Binding-site contacts:
Ligand atom O contacts residue TYR636 of chain 2.T at 3.5 Å (h-bond).
Ligand atom O contacts residue ARG46 of chain 2.U at 3.5 Å (salt-bridge).
Ligand atom O contacts residue TYR636 of chain 2.T at 3.1 Å (h-bond).
Ligand atom O contacts residue GLY42 of chain 2.U at 2.9 Å (h-bond).
Ligand atom OD1 contacts residue ALA762 of chain 2.T at 3.5 Å.
Ligand atom CA contacts residue TYR636 of chain 2.T at 3.7 Å (hydrophobic).
Ligand atom CB contacts residue PHE45 of chain 2.U at 3.3 Å (hydrophobic).
Ligand atom CB contacts residue GLY42 of chain 2.U at 3.5 Å.
Ligand atom CD1 contacts residue ASN634 of chain 2.T at 3.6 Å.
Ligand atom N contacts residue TYR636 of chain 2.T at 3.8 Å.
Ligand atom O contacts residue ARG666 of chain 2.T at 3.1 Å (salt-bridge).
Ligand atom O contacts residue ASN47 of chain 2.U at 3.3 Å (h-bond).
Ligand atom C contacts residue GLU911 of chain 2.T at 3.3 Å.
Ligand atom OD2 contacts residue SER871 of chain 2.T at 3.2 Å (h-bond).
Ligand atom CA contacts residue GLU911 of chain 2.T at 3.8 Å.
Ligand atom CB contacts residue GLY42 of chain 2.U at 3.7 Å.
Ligand atom C contacts residue GLY42 of chain 2.U at 3.5 Å.
Ligand atom OD2 contacts residue PRO864 of chain 2.T at 3.7 Å.
Ligand atom ND2 contacts residue ARG666 of chain 2.T at 3.4 Å (salt-bridge).
Ligand atom N contacts residue PHE45 of chain 2.U at 3.4 Å (h-bond).
Ligand atom OD1 contacts residue ARG862 of chain 2.T at 3.1 Å.
Ligand atom CE1 contacts residue ASN634 of chain 2.T at 3.4 Å.
Ligand atom CA contacts residue ASN47 of chain 2.U at 3.8 Å.
Ligand atom N contacts residue ARG46 of chain 2.U at 3.5 Å (salt-bridge).
Ligand atom CD1 contacts residue LEU637 of chain 2.T at 3.7 Å (hydrophobic).
Ligand atom CD1 contacts residue SER21 of chain 2.U at 3.6 Å.
Ligand atom CA contacts residue PHE45 of chain 2.U at 3.6 Å (hydrophobic).
Ligand atom CA contacts residue GLY42 of chain 2.U at 3.6 Å.
Ligand atom N contacts residue ASN47 of chain 2.U at 3.8 Å.
Ligand atom CG2 contacts residue LEU637 of chain 2.T at 3.8 Å (hydrophobic).
Ligand atom CD1 contacts residue ALA20 of chain 2.U at 3.7 Å (hydrophobic).
Ligand atom OD1 contacts residue ALA874 of chain 2.T at 3.7 Å.
Ligand atom CZ contacts residue ASN634 of chain 2.T at 3.8 Å.
Ligand atom CG2 contacts residue TYR636 of chain 2.T at 3.4 Å (hydrophobic).
Ligand atom CZ contacts residue PHE633 of chain 2.T at 3.7 Å (hydrophobic).
Ligand atom O contacts residue GLU911 of chain 2.T at 3.1 Å (salt-bridge).
Ligand atom CD1 contacts residue ARG33 of chain 2.U at 3.8 Å.
Ligand atom N contacts residue SER871 of chain 2.T at 3.5 Å (h-bond).
Ligand atom N contacts residue GLY42 of chain 2.U at 3.2 Å (h-bond).
Ligand atom CG1 contacts residue GLU911 of chain 2.T at 3.7 Å.

Sequence of chain 2.U:
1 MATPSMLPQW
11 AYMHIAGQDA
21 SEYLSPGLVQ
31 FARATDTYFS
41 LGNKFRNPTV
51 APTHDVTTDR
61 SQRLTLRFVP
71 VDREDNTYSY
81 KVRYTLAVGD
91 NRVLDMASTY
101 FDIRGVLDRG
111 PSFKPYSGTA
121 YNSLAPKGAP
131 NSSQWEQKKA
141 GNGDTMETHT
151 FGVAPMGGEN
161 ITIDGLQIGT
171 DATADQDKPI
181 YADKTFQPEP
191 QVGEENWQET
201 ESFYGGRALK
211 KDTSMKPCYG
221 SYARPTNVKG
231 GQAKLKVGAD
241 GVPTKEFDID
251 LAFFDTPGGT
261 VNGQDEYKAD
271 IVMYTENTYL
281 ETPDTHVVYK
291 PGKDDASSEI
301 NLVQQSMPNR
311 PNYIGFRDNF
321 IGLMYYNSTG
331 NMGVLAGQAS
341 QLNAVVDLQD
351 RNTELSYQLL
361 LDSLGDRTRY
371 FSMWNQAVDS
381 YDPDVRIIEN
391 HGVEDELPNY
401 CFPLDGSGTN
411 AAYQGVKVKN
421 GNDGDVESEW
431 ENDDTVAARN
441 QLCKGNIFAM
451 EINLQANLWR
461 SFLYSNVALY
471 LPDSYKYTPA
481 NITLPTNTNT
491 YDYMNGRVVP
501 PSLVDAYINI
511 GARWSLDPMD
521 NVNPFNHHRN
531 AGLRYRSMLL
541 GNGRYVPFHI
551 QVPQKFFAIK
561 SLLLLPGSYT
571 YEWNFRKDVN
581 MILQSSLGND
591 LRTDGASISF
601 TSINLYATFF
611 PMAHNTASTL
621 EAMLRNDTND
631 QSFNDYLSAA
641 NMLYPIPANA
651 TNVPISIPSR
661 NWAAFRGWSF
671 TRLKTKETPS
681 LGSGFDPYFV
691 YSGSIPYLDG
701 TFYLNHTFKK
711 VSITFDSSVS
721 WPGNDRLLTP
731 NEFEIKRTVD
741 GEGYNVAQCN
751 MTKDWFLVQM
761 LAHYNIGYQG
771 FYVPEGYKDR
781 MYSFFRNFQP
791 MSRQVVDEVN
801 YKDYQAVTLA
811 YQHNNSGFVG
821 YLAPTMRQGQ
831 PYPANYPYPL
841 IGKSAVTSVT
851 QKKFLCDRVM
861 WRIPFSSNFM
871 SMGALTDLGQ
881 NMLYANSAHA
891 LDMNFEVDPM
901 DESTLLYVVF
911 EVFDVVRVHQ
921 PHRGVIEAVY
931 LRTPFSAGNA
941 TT

This small molecule binds to this protein.
Small molecule (SMILES): CC[C@H](C)[C@H](NC(=O)[C@@H](N)CC(=O)O)C(=O)N[C@@H](CC(N)=O)C(=O)N[C@@H](Cc1ccccc1)C(=O)N[C@@H](CO)C(=O)N[C@@H](CO)C(=O)N[C@H](C=O)CC(C)C

Sequence of chain 2.T:
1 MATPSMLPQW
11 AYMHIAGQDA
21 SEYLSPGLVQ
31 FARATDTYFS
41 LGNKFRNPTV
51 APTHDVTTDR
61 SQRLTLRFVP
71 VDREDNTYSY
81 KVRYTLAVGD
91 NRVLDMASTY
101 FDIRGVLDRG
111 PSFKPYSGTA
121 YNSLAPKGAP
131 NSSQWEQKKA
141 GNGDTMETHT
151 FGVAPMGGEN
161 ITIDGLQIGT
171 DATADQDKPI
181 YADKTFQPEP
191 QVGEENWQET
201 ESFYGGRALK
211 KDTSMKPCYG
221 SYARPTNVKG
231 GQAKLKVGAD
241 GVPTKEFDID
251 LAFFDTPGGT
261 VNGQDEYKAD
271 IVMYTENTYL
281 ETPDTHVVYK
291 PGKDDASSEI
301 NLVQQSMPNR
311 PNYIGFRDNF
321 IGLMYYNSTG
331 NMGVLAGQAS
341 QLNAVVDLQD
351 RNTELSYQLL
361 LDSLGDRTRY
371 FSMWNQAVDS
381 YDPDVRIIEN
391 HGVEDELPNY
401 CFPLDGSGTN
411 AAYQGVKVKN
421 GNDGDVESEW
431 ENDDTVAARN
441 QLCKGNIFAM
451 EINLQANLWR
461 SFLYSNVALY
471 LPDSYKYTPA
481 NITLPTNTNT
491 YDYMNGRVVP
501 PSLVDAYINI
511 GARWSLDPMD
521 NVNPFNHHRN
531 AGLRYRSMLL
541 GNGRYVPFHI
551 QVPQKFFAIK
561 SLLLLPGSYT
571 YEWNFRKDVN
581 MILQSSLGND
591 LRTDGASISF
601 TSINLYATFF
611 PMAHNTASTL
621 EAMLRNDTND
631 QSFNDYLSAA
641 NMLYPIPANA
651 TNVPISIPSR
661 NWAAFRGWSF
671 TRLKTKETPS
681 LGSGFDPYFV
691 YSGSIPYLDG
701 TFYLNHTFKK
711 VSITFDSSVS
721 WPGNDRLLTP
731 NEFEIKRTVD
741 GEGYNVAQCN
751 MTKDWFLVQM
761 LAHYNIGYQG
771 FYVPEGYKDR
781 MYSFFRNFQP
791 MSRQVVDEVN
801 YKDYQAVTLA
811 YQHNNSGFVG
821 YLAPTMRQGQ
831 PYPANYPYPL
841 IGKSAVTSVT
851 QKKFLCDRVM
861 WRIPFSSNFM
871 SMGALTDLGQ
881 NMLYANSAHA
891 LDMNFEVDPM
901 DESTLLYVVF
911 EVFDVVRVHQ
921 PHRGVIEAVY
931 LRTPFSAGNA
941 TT